Binding-site contacts:
Ligand atom N13 contacts residue ASP234 of chain 1.B at 2.8 Å (salt-bridge).
Ligand atom C26 contacts residue TYR204 of chain 1.B at 3.3 Å (hydrophobic).
Ligand atom C14 contacts residue ASP234 of chain 1.B at 3.4 Å.
Ligand atom C19 contacts residue GLY236 of chain 1.B at 3.7 Å.
Ligand atom O24 contacts residue THR78 of chain 1.B at 3.1 Å (h-bond).
Ligand atom C25 contacts residue GLY40 of chain 1.B at 3.4 Å.
Ligand atom C5 contacts residue PHE114 of chain 1.B at 3.5 Å (hydrophobic).
Ligand atom C9 contacts residue GLY236 of chain 1.B at 3.6 Å.
Ligand atom O23 contacts residue THR238 of chain 1.B at 2.7 Å (h-bond).
Ligand atom C37 contacts residue PRO76 of chain 1.B at 3.6 Å (hydrophobic).
Ligand atom C33 contacts residue PRO76 of chain 1.B at 3.5 Å (hydrophobic).
Ligand atom C10 contacts residue GLY236 of chain 1.B at 3.7 Å.
Ligand atom O40 contacts residue GLY40 of chain 1.B at 3.6 Å.
Ligand atom C26 contacts residue ILE232 of chain 1.B at 3.5 Å (hydrophobic).
Ligand atom O40 contacts residue TYR77 of chain 1.B at 3.4 Å.
Ligand atom C21 contacts residue THR238 of chain 1.B at 3.5 Å.
Ligand atom C11 contacts residue ASP38 of chain 1.B at 3.6 Å.
Ligand atom C11 contacts residue ASP234 of chain 1.B at 3.6 Å.
Ligand atom O24 contacts residue TYR77 of chain 1.B at 3.4 Å.
Ligand atom C35 contacts residue GLY40 of chain 1.B at 3.5 Å.
Ligand atom C14 contacts residue GLY40 of chain 1.B at 3.7 Å.
Ligand atom O40 contacts residue ASP38 of chain 1.B at 2.7 Å (salt-bridge).
Ligand atom O22 contacts residue THR238 of chain 1.B at 3.4 Å (h-bond).
Ligand atom C25 contacts residue TYR204 of chain 1.B at 3.6 Å (hydrophobic).
Ligand atom C10 contacts residue TYR77 of chain 1.B at 3.7 Å (hydrophobic).
Ligand atom C29 contacts residue ASP234 of chain 1.B at 3.2 Å.
Ligand atom F7 contacts residue LEU36 of chain 1.B at 3.5 Å.
Ligand atom C27 contacts residue ILE232 of chain 1.B at 3.5 Å (hydrophobic).
Ligand atom N13 contacts residue GLY40 of chain 1.B at 3.1 Å (h-bond).
Ligand atom C17 contacts residue GLY236 of chain 1.B at 3.6 Å.
Ligand atom C32 contacts residue TYR77 of chain 1.B at 3.6 Å (hydrophobic).
Ligand atom C2 contacts residue GLY236 of chain 1.B at 3.7 Å.
Ligand atom F8 contacts residue PHE114 of chain 1.B at 3.0 Å.
Ligand atom C9 contacts residue ILE124 of chain 1.B at 3.7 Å (hydrophobic).
Ligand atom C9 contacts residue ASP38 of chain 1.B at 3.6 Å.
Ligand atom F7 contacts residue TRP121 of chain 1.B at 3.3 Å.
Ligand atom C6 contacts residue PHE114 of chain 1.B at 3.7 Å (hydrophobic).
Ligand atom C25 contacts residue ILE232 of chain 1.B at 3.5 Å (hydrophobic).
Ligand atom C12 contacts residue ASP234 of chain 1.B at 3.1 Å.
Ligand atom N16 contacts residue GLY236 of chain 1.B at 2.7 Å (h-bond).

Sequence of chain 1.B:
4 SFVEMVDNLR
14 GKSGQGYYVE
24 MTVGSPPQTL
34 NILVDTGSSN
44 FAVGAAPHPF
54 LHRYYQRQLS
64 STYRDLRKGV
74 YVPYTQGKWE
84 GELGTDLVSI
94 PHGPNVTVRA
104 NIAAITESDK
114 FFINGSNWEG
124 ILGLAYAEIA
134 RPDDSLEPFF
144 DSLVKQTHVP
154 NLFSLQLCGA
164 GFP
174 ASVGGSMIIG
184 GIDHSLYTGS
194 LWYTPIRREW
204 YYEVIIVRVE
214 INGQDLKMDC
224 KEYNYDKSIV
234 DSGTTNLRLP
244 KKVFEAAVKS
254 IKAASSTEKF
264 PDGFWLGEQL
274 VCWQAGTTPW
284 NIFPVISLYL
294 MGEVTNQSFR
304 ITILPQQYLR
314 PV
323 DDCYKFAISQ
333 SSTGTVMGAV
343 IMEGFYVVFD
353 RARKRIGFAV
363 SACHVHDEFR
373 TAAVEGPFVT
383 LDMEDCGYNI

A small-molecule ligand and the protein it binds are described below.
Small molecule (SMILES): CC(C)(C)c1cccc(C2(NC[C@@H](O)[C@H](Cc3cc(F)cc(F)c3)NC(=O)CC[C@@H](O)C(=O)O)CCCCC2)c1